Binding-site contacts:
Ligand atom C4 contacts residue PHE126 of chain 1.A at 4.0 Å (hydrophobic).
Ligand atom C4 contacts residue HIS242 of chain 1.A at 3.8 Å.
Ligand atom O1 contacts residue FAD1 of chain 1.G at 3.3 Å.
Ligand atom O2 contacts residue ARG399 of chain 1.A at 3.5 Å (salt-bridge).
Ligand atom C1 contacts residue PHE126 of chain 1.A at 4.2 Å (hydrophobic).
Ligand atom O5 contacts residue THR254 of chain 1.A at 2.6 Å.
Ligand atom C1 contacts residue FAD1 of chain 1.G at 3.5 Å.
Ligand atom C1 contacts residue GLY401 of chain 1.A at 4.1 Å.
Ligand atom O3 contacts residue FAD1 of chain 1.G at 2.5 Å (h-bond).
Ligand atom C2 contacts residue HIS242 of chain 1.A at 3.6 Å.
Ligand atom C4 contacts residue GLU255 of chain 1.A at 3.1 Å.
Ligand atom C1 contacts residue HIS354 of chain 1.A at 3.8 Å.
Ligand atom O5 contacts residue GLU255 of chain 1.A at 3.3 Å (salt-bridge).
Ligand atom O5 contacts residue GLN50 of chain 1.A at 3.8 Å.
Ligand atom O3 contacts residue LEU252 of chain 1.A at 4.1 Å.
Ligand atom C3 contacts residue PHE126 of chain 1.A at 3.9 Å (hydrophobic).
Ligand atom C1 contacts residue ARG399 of chain 1.A at 3.3 Å.
Ligand atom O4 contacts residue GLY256 of chain 1.A at 4.1 Å.
Ligand atom O4 contacts residue GLU255 of chain 1.A at 2.2 Å (salt-bridge).
Ligand atom O2 contacts residue GLY401 of chain 1.A at 3.3 Å.
Ligand atom O3 contacts residue GLY51 of chain 1.A at 3.7 Å.
Ligand atom O2 contacts residue PHE126 of chain 1.A at 3.8 Å.
Ligand atom O4 contacts residue HIS242 of chain 1.A at 3.2 Å.
Ligand atom O4 contacts residue ARG286 of chain 1.A at 3.6 Å (salt-bridge).
Ligand atom C2 contacts residue PHE126 of chain 1.A at 3.5 Å (hydrophobic).
Ligand atom C3 contacts residue HIS242 of chain 1.A at 4.0 Å.
Ligand atom O5 contacts residue LEU252 of chain 1.A at 4.0 Å.
Ligand atom C4 contacts residue THR254 of chain 1.A at 3.4 Å.
Ligand atom O2 contacts residue FAD1 of chain 1.G at 3.1 Å (h-bond).
Ligand atom C3 contacts residue FAD1 of chain 1.G at 3.5 Å.
Ligand atom C2 contacts residue ARG286 of chain 1.A at 3.7 Å.
Ligand atom O1 contacts residue ARG399 of chain 1.A at 2.5 Å (salt-bridge).
Ligand atom C4 contacts residue GLY51 of chain 1.A at 4.0 Å.
Ligand atom O2 contacts residue GLY402 of chain 1.A at 2.5 Å (h-bond).
Ligand atom O4 contacts residue THR254 of chain 1.A at 3.2 Å.
Ligand atom O5 contacts residue GLY51 of chain 1.A at 3.3 Å (h-bond).
Ligand atom O4 contacts residue PHE126 of chain 1.A at 3.8 Å.
Ligand atom O1 contacts residue HIS354 of chain 1.A at 2.8 Å (h-bond).
Ligand atom C2 contacts residue GLU255 of chain 1.A at 3.9 Å.
Ligand atom C1 contacts residue GLY402 of chain 1.A at 3.6 Å.

The protein below binds the small molecule below.
Small molecule (SMILES): O=C([O-])CC(=O)C(=O)O

Sequence of chain 1.A:
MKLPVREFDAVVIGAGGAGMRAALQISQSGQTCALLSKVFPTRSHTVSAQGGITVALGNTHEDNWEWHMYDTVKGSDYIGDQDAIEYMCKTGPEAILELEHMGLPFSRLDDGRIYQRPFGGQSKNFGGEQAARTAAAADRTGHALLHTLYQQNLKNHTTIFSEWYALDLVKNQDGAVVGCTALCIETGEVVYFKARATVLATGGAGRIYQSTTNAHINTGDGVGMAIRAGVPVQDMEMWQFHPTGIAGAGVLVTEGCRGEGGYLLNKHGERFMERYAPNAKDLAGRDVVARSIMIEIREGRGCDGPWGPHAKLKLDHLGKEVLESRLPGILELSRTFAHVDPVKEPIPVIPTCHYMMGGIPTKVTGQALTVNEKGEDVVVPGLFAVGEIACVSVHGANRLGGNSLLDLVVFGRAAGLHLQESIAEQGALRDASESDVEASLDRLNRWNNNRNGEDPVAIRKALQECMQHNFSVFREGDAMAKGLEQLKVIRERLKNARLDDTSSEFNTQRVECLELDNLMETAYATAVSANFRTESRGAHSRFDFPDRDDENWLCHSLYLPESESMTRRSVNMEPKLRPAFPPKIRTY